A protein and the small-molecule ligand that binds it are described below.
Small molecule (SMILES): CCCS(=O)(=O)N1N=Cc2sc(C)cc2B1O

Sequence of chain 1.B:
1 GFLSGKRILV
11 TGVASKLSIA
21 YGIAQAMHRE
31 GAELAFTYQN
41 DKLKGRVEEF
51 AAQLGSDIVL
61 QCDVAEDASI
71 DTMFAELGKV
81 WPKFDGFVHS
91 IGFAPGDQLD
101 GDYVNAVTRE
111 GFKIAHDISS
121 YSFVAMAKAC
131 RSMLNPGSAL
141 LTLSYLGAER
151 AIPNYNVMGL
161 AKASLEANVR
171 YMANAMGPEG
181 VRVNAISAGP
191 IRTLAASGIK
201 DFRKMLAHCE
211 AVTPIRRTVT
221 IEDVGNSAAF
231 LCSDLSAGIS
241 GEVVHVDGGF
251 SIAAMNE

Binding-site contacts:
Ligand atom C17 contacts residue MET158 of chain 1.B at 4.0 Å (hydrophobic).
Ligand atom N2 contacts residue NAD1 of chain 1.E at 3.2 Å.
Ligand atom C2 contacts residue NAD1 of chain 1.E at 3.6 Å.
Ligand atom B1 contacts residue NAD1 of chain 1.E at 1.5 Å.
Ligand atom C8 contacts residue NAD1 of chain 1.E at 3.5 Å.
Ligand atom O16 contacts residue GLY92 of chain 1.B at 3.4 Å.
Ligand atom C13 contacts residue NAD1 of chain 1.E at 2.5 Å.
Ligand atom O16 contacts residue NAD1 of chain 1.E at 3.2 Å (h-bond).
Ligand atom O16 contacts residue LYS162 of chain 1.B at 3.9 Å.
Ligand atom C16 contacts residue MET158 of chain 1.B at 3.8 Å (hydrophobic).
Ligand atom O15 contacts residue GLY92 of chain 1.B at 3.4 Å (h-bond).
Ligand atom C15 contacts residue GLY92 of chain 1.B at 4.0 Å.
Ligand atom C17 contacts residue ILE199 of chain 1.B at 4.0 Å (hydrophobic).
Ligand atom O16 contacts residue MET158 of chain 1.B at 3.5 Å.
Ligand atom O15 contacts residue NAD1 of chain 1.E at 3.2 Å.
Ligand atom C8 contacts residue TYR145 of chain 1.B at 3.8 Å (hydrophobic).
Ligand atom S1 contacts residue ILE199 of chain 1.B at 3.8 Å.
Ligand atom O16 contacts residue PHE93 of chain 1.B at 3.8 Å.
Ligand atom S1 contacts residue PHE202 of chain 1.B at 3.9 Å.
Ligand atom C15 contacts residue PHE93 of chain 1.B at 3.9 Å (hydrophobic).
Ligand atom N1 contacts residue NAD1 of chain 1.E at 2.4 Å (h-bond).
Ligand atom C12 contacts residue TYR155 of chain 1.B at 3.5 Å (hydrophobic).
Ligand atom S1 contacts residue NAD1 of chain 1.E at 3.4 Å.
Ligand atom O1 contacts residue NAD1 of chain 1.E at 2.3 Å (h-bond).
Ligand atom O1 contacts residue LYS162 of chain 1.B at 3.6 Å.
Ligand atom S15 contacts residue NAD1 of chain 1.E at 3.3 Å (h-bond).
Ligand atom C7 contacts residue ILE199 of chain 1.B at 3.9 Å (hydrophobic).
Ligand atom C8 contacts residue PHE202 of chain 1.B at 4.0 Å (hydrophobic).
Ligand atom O1 contacts residue MET158 of chain 1.B at 4.0 Å.
Ligand atom C14 contacts residue NAD1 of chain 1.E at 3.5 Å.
Ligand atom C7 contacts residue NAD1 of chain 1.E at 3.5 Å.
Ligand atom O1 contacts residue TYR155 of chain 1.B at 2.6 Å (h-bond).
Ligand atom C12 contacts residue TYR145 of chain 1.B at 4.2 Å (hydrophobic).
Ligand atom C12 contacts residue NAD1 of chain 1.E at 3.3 Å.
Ligand atom C13 contacts residue TYR155 of chain 1.B at 4.0 Å (hydrophobic).
Ligand atom S15 contacts residue GLY92 of chain 1.B at 3.8 Å.
Ligand atom C12 contacts residue ILE199 of chain 1.B at 4.2 Å (hydrophobic).
Ligand atom B1 contacts residue TYR155 of chain 1.B at 3.9 Å.
Ligand atom C14 contacts residue ILE199 of chain 1.B at 4.1 Å (hydrophobic).
Ligand atom B1 contacts residue LYS162 of chain 1.B at 4.0 Å.